Sequence of chain 1.B:
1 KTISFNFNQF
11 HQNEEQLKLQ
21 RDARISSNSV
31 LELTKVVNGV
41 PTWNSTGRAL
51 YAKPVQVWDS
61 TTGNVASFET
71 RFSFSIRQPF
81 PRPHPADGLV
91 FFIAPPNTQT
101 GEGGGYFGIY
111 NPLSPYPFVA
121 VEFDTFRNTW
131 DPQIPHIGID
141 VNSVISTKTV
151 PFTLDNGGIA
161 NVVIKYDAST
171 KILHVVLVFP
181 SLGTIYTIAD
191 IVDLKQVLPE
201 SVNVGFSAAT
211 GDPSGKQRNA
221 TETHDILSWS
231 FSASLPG

A protein and the small-molecule ligand that binds it are described below.
Small molecule (SMILES): CC(=O)N[C@H]1[C@H](O[C@H]2[C@H](O[C@@H]3O[C@@H](C)[C@@H](O)[C@@H](O)[C@@H]3O)[C@@H](NC(C)=O)CO[C@@H]2CO)O[C@H](CO)[C@@H](O)[C@@H]1O

Binding-site contacts:
Ligand atom C4 contacts residue ASN44 of chain 1.B at 4.3 Å.
Ligand atom O5 contacts residue ASN44 of chain 1.B at 2.4 Å (h-bond).
Ligand atom N2 contacts residue ASN44 of chain 1.B at 2.9 Å (h-bond).
Ligand atom O6 contacts residue ARG21 of chain 1.B at 4.2 Å.
Ligand atom C7 contacts residue PRO213 of chain 1.B at 4.4 Å (hydrophobic).
Ligand atom N2 contacts residue PRO213 of chain 1.B at 4.3 Å.
Ligand atom C8 contacts residue TRP43 of chain 1.B at 3.9 Å (hydrophobic).
Ligand atom C3 contacts residue ASN44 of chain 1.B at 3.8 Å.
Ligand atom O7 contacts residue TRP43 of chain 1.B at 4.5 Å.
Ligand atom C2 contacts residue ASN44 of chain 1.B at 2.5 Å.
Ligand atom O7 contacts residue ASN44 of chain 1.B at 3.5 Å (h-bond).
Ligand atom C5 contacts residue ASN44 of chain 1.B at 3.7 Å.
Ligand atom C1 contacts residue ASN44 of chain 1.B at 1.4 Å.
Ligand atom C7 contacts residue ASN44 of chain 1.B at 3.3 Å.
Ligand atom C8 contacts residue ASN44 of chain 1.B at 4.2 Å.
Ligand atom C8 contacts residue PRO213 of chain 1.B at 3.8 Å (hydrophobic).
Ligand atom C1 contacts residue PRO213 of chain 1.B at 4.4 Å (hydrophobic).